This small molecule binds to this protein.
Small molecule (SMILES): CC(=O)N[C@H]1[C@H](O[C@H]2[C@H](O)[C@@H](NC(C)=O)CO[C@@H]2CO)O[C@H](CO)[C@@H](O)[C@@H]1O

Sequence of chain 1.A:
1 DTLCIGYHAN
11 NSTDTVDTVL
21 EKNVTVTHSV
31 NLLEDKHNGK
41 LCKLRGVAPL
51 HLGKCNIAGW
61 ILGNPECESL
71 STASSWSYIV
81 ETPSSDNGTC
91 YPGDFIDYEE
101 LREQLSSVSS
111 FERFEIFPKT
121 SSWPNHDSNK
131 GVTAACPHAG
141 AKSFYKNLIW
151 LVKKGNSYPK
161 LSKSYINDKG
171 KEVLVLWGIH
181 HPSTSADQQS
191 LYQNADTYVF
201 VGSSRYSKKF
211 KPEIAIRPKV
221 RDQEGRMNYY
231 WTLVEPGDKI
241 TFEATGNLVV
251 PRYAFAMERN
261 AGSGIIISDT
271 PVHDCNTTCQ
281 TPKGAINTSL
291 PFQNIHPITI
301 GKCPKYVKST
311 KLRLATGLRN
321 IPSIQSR

Binding-site contacts:
Ligand atom C2 contacts residue ASN23 of chain 1.A at 2.5 Å.
Ligand atom O5 contacts residue ASN23 of chain 1.A at 2.6 Å (h-bond).
Ligand atom O7 contacts residue ASN23 of chain 1.A at 3.6 Å (h-bond).
Ligand atom C1 contacts residue ASN23 of chain 1.A at 1.5 Å.
Ligand atom C5 contacts residue ASN23 of chain 1.A at 3.9 Å.
Ligand atom C3 contacts residue ASN23 of chain 1.A at 3.8 Å.
Ligand atom C4 contacts residue ASN23 of chain 1.A at 4.4 Å.
Ligand atom C7 contacts residue ASN23 of chain 1.A at 3.4 Å.
Ligand atom N2 contacts residue ASN23 of chain 1.A at 2.8 Å (h-bond).